Sequence of chain 1.B:
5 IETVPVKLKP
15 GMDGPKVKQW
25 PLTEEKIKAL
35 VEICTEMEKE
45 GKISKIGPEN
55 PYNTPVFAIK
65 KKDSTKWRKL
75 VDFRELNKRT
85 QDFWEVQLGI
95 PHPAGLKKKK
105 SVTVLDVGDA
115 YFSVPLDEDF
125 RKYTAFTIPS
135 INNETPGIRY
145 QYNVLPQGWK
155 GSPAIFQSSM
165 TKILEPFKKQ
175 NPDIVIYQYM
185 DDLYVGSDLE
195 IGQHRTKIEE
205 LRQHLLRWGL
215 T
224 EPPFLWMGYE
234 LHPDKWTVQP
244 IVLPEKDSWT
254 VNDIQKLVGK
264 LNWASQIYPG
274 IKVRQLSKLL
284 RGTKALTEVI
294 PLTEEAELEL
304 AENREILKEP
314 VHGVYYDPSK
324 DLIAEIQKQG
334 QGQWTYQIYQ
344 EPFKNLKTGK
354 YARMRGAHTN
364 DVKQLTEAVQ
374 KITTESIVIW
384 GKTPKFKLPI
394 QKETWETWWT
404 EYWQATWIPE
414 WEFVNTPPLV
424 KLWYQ

Binding-site contacts:
Ligand atom N5 contacts residue LEU236 of chain 1.A at 3.2 Å (h-bond).
Ligand atom C4 contacts residue TYR190 of chain 1.A at 3.5 Å (hydrophobic).
Ligand atom C19 contacts residue HIS237 of chain 1.A at 3.2 Å.
Ligand atom N5 contacts residue HIS237 of chain 1.A at 3.2 Å.
Ligand atom C7 contacts residue LEU102 of chain 1.A at 3.8 Å (hydrophobic).
Ligand atom N6 contacts residue TYR190 of chain 1.A at 3.2 Å (h-bond).
Ligand atom C9 contacts residue GLU138 of chain 1.B at 3.7 Å.
Ligand atom C15 contacts residue TYR320 of chain 1.A at 3.8 Å (hydrophobic).
Ligand atom C12 contacts residue LYS103 of chain 1.A at 3.7 Å.
Ligand atom C1 contacts residue TYR183 of chain 1.A at 3.5 Å (hydrophobic).
Ligand atom N4 contacts residue LYS105 of chain 1.A at 3.7 Å.
Ligand atom C7 contacts residue TYR183 of chain 1.A at 3.8 Å (hydrophobic).
Ligand atom C2 contacts residue TYR183 of chain 1.A at 3.4 Å (hydrophobic).
Ligand atom C21 contacts residue LEU236 of chain 1.A at 3.6 Å (hydrophobic).
Ligand atom C22 contacts residue TRP231 of chain 1.A at 3.3 Å (hydrophobic).
Ligand atom C7 contacts residue PRO97 of chain 1.A at 3.7 Å (hydrophobic).
Ligand atom C13 contacts residue HIS237 of chain 1.A at 3.6 Å.
Ligand atom N3 contacts residue LEU102 of chain 1.A at 3.7 Å.
Ligand atom N1 contacts residue TYR183 of chain 1.A at 3.6 Å.
Ligand atom N5 contacts residue PHE229 of chain 1.A at 3.5 Å.
Ligand atom C14 contacts residue TYR320 of chain 1.A at 3.5 Å (hydrophobic).
Ligand atom N6 contacts residue PHE229 of chain 1.A at 3.6 Å.
Ligand atom C16 contacts residue LYS103 of chain 1.A at 3.5 Å.
Ligand atom C15 contacts residue LYS105 of chain 1.A at 3.7 Å.
Ligand atom C12 contacts residue LEU102 of chain 1.A at 3.7 Å (hydrophobic).
Ligand atom N5 contacts residue PRO238 of chain 1.A at 3.5 Å (h-bond).
Ligand atom C6 contacts residue TYR183 of chain 1.A at 3.4 Å (hydrophobic).
Ligand atom C14 contacts residue HIS237 of chain 1.A at 3.2 Å.
Ligand atom C15 contacts residue LYS103 of chain 1.A at 3.2 Å.
Ligand atom N2 contacts residue LYS103 of chain 1.A at 3.3 Å (salt-bridge).
Ligand atom N2 contacts residue LYS105 of chain 1.A at 3.7 Å.
Ligand atom C14 contacts residue PRO238 of chain 1.A at 3.7 Å (hydrophobic).
Ligand atom C22 contacts residue TYR190 of chain 1.A at 3.4 Å (hydrophobic).
Ligand atom C5 contacts residue TYR183 of chain 1.A at 3.8 Å (hydrophobic).
Ligand atom C3 contacts residue TYR183 of chain 1.A at 3.7 Å (hydrophobic).
Ligand atom N6 contacts residue TRP231 of chain 1.A at 3.3 Å.
Ligand atom C20 contacts residue TRP231 of chain 1.A at 3.5 Å (hydrophobic).
Ligand atom C16 contacts residue LYS105 of chain 1.A at 3.8 Å.
Ligand atom N4 contacts residue LYS103 of chain 1.A at 2.7 Å (salt-bridge).
Ligand atom N4 contacts residue LEU102 of chain 1.A at 3.5 Å.

This protein binds this small molecule.
Small molecule (SMILES): Cc1cc(/C=C/C#N)cc(C)c1Nc1ccnc(Nc2ccc(C#N)cc2)n1

Sequence of chain 1.A:
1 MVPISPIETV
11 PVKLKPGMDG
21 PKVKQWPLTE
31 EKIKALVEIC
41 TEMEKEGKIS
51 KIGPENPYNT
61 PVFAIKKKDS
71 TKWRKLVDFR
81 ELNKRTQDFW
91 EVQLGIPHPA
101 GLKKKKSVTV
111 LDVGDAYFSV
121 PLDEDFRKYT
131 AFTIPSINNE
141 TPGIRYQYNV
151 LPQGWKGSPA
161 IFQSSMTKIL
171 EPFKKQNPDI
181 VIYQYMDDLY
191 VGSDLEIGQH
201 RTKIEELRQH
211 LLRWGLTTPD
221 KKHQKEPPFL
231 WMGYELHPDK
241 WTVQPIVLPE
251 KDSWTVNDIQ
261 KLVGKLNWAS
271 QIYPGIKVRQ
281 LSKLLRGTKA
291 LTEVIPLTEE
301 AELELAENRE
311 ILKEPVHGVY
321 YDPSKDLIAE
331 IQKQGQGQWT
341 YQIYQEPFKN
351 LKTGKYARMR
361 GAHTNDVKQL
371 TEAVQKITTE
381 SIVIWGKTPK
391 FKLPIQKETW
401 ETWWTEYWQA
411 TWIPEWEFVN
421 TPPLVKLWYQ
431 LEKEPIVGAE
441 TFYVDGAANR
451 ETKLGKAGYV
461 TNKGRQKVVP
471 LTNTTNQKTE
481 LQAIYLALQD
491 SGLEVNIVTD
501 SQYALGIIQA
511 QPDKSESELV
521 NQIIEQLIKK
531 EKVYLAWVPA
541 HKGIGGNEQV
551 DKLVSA